This small molecule binds to this protein.
Small molecule (SMILES): O=C(O)CCC(=O)C(=O)O

Sequence of chain 1.C:
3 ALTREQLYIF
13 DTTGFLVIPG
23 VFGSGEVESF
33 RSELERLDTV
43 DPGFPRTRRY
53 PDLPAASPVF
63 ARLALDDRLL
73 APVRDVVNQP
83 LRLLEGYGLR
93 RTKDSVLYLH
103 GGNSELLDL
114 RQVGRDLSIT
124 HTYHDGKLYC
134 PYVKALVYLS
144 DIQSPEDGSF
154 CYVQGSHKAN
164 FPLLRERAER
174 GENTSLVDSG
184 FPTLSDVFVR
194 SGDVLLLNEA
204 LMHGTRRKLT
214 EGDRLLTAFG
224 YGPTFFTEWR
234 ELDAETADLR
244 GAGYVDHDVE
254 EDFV

Binding-site contacts:
Ligand atom O2 contacts residue HIS102 of chain 1.C at 4.0 Å.
Ligand atom O1 contacts residue LEU91 of chain 1.C at 3.4 Å.
Ligand atom C4 contacts residue LEU99 of chain 1.C at 4.2 Å (hydrophobic).
Ligand atom O4 contacts residue LEU91 of chain 1.C at 4.1 Å.
Ligand atom C4 contacts residue PHE153 of chain 1.C at 3.9 Å (hydrophobic).
Ligand atom C1 contacts residue TYR89 of chain 1.C at 3.2 Å (hydrophobic).
Ligand atom C5 contacts residue ARG217 of chain 1.C at 3.6 Å.
Ligand atom C5 contacts residue TYR141 of chain 1.C at 3.8 Å (hydrophobic).
Ligand atom O3 contacts residue PHE153 of chain 1.C at 3.8 Å.
Ligand atom O2 contacts residue LYS137 of chain 1.C at 3.4 Å (salt-bridge).
Ligand atom C3 contacts residue LEU91 of chain 1.C at 3.9 Å (hydrophobic).
Ligand atom C5 contacts residue THR208 of chain 1.C at 3.4 Å.
Ligand atom O4 contacts residue ARG217 of chain 1.C at 2.9 Å (salt-bridge).
Ligand atom O5 contacts residue NI1 of chain 1.K at 2.3 Å (h-bond).
Ligand atom O3 contacts residue THR208 of chain 1.C at 3.5 Å.
Ligand atom C1 contacts residue NI1 of chain 1.K at 3.1 Å.
Ligand atom C5 contacts residue LEU219 of chain 1.C at 3.6 Å (hydrophobic).
Ligand atom O1 contacts residue NI1 of chain 1.K at 4.3 Å.
Ligand atom O5 contacts residue LEU99 of chain 1.C at 4.0 Å.
Ligand atom O3 contacts residue LEU219 of chain 1.C at 3.8 Å.
Ligand atom C4 contacts residue THR208 of chain 1.C at 4.0 Å.
Ligand atom C2 contacts residue NI1 of chain 1.K at 3.0 Å.
Ligand atom O2 contacts residue NI1 of chain 1.K at 2.4 Å (h-bond).
Ligand atom O4 contacts residue THR208 of chain 1.C at 3.6 Å.
Ligand atom C2 contacts residue LEU99 of chain 1.C at 3.8 Å (hydrophobic).
Ligand atom C3 contacts residue LEU99 of chain 1.C at 3.7 Å (hydrophobic).
Ligand atom C1 contacts residue LYS137 of chain 1.C at 4.4 Å.
Ligand atom O1 contacts residue TYR89 of chain 1.C at 2.7 Å (h-bond).
Ligand atom O3 contacts residue TYR141 of chain 1.C at 2.8 Å (h-bond).
Ligand atom C1 contacts residue LEU91 of chain 1.C at 4.4 Å (hydrophobic).
Ligand atom C5 contacts residue PHE153 of chain 1.C at 4.4 Å (hydrophobic).
Ligand atom O2 contacts residue TYR89 of chain 1.C at 3.1 Å (h-bond).
Ligand atom C4 contacts residue LEU139 of chain 1.C at 4.0 Å (hydrophobic).
Ligand atom C4 contacts residue TYR141 of chain 1.C at 4.4 Å (hydrophobic).
Ligand atom O5 contacts residue HIS102 of chain 1.C at 4.0 Å.
Ligand atom O4 contacts residue LEU219 of chain 1.C at 3.4 Å.
Ligand atom O5 contacts residue HIS206 of chain 1.C at 3.2 Å (h-bond).
Ligand atom O4 contacts residue ARG93 of chain 1.C at 4.3 Å.
Ligand atom O3 contacts residue ARG217 of chain 1.C at 2.9 Å (salt-bridge).
Ligand atom C2 contacts residue HIS206 of chain 1.C at 4.4 Å.